This protein binds this small molecule.
Small molecule (SMILES): CC(=O)N[C@@H]1[C@@H](O)[C@H](O)[C@@H](CO)O[C@H]1O

Binding-site contacts:
Ligand atom N2 contacts residue ASN99 of chain 1.D at 3.1 Å (h-bond).
Ligand atom C8 contacts residue LYS98 of chain 1.D at 4.3 Å.
Ligand atom C7 contacts residue PHE100 of chain 1.D at 4.0 Å (hydrophobic).
Ligand atom O7 contacts residue PHE100 of chain 1.D at 3.6 Å.
Ligand atom C3 contacts residue ASN99 of chain 1.D at 3.8 Å.
Ligand atom O5 contacts residue ASN99 of chain 1.D at 2.2 Å (h-bond).
Ligand atom O7 contacts residue ASN99 of chain 1.D at 3.8 Å.
Ligand atom C7 contacts residue SER101 of chain 1.D at 4.4 Å.
Ligand atom C5 contacts residue ASN99 of chain 1.D at 3.5 Å.
Ligand atom C1 contacts residue ASN99 of chain 1.D at 1.4 Å.
Ligand atom C8 contacts residue PHE100 of chain 1.D at 4.2 Å (hydrophobic).
Ligand atom O6 contacts residue NAG2 of chain 1.L at 3.8 Å.
Ligand atom C7 contacts residue ASN99 of chain 1.D at 3.7 Å.
Ligand atom C2 contacts residue ASN99 of chain 1.D at 2.5 Å.
Ligand atom C8 contacts residue ASN99 of chain 1.D at 3.8 Å.
Ligand atom C1 contacts residue LYS98 of chain 1.D at 4.3 Å.
Ligand atom C4 contacts residue ASN99 of chain 1.D at 4.1 Å.
Ligand atom N2 contacts residue LYS98 of chain 1.D at 4.1 Å.
Ligand atom O6 contacts residue ASN99 of chain 1.D at 4.4 Å.
Ligand atom O7 contacts residue SER101 of chain 1.D at 3.1 Å (h-bond).

Sequence of chain 1.D:
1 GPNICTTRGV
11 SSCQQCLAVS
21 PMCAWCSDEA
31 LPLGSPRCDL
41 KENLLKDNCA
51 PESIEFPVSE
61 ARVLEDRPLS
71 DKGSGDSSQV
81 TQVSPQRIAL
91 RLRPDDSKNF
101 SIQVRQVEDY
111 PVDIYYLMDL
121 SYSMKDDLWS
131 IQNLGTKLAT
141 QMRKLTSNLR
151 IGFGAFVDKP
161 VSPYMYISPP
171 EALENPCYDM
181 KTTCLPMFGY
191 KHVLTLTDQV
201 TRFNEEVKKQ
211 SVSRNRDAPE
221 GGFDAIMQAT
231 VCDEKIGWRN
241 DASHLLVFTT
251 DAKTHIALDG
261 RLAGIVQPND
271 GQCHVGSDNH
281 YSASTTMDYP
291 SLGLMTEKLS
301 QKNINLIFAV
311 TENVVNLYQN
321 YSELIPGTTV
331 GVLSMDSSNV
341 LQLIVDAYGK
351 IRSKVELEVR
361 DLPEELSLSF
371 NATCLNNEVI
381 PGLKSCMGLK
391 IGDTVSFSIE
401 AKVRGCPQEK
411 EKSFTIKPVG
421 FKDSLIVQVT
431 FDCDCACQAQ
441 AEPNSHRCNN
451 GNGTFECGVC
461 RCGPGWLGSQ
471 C